Binding-site contacts:
Ligand atom O6 contacts residue ASN264 of chain 1.A at 3.7 Å.
Ligand atom C2 contacts residue SER96 of chain 1.D at 3.8 Å.
Ligand atom O7 contacts residue ASN263 of chain 1.A at 3.4 Å (h-bond).
Ligand atom C1 contacts residue ASN263 of chain 1.A at 1.4 Å.
Ligand atom C1 contacts residue SER96 of chain 1.D at 4.1 Å.
Ligand atom C6 contacts residue THR25 of chain 1.D at 3.5 Å.
Ligand atom N2 contacts residue ASN263 of chain 1.A at 2.9 Å (h-bond).
Ligand atom C5 contacts residue TYR27 of chain 1.D at 4.0 Å (hydrophobic).
Ligand atom O6 contacts residue THR265 of chain 1.A at 3.8 Å.
Ligand atom O3 contacts residue SER96 of chain 1.D at 3.5 Å (h-bond).
Ligand atom O4 contacts residue TYR27 of chain 1.D at 4.1 Å.
Ligand atom O7 contacts residue ILE284 of chain 1.A at 3.6 Å.
Ligand atom O6 contacts residue THR25 of chain 1.D at 2.8 Å (h-bond).
Ligand atom O5 contacts residue SER96 of chain 1.D at 3.6 Å (h-bond).
Ligand atom C8 contacts residue PHE93 of chain 1.D at 3.8 Å (hydrophobic).
Ligand atom C8 contacts residue TYR110 of chain 1.C at 3.4 Å (hydrophobic).
Ligand atom O5 contacts residue ASN263 of chain 1.A at 2.3 Å (h-bond).
Ligand atom O5 contacts residue THR25 of chain 1.D at 4.0 Å.
Ligand atom C5 contacts residue TYR27 of chain 1.D at 3.4 Å (hydrophobic).
Ligand atom C3 contacts residue ASN263 of chain 1.A at 3.8 Å.
Ligand atom C6 contacts residue PRO2 of chain 1.D at 4.1 Å (hydrophobic).
Ligand atom O6 contacts residue GLY95 of chain 1.D at 3.3 Å.
Ligand atom C6 contacts residue TYR27 of chain 1.D at 3.5 Å (hydrophobic).
Ligand atom C3 contacts residue TYR27 of chain 1.D at 4.0 Å (hydrophobic).
Ligand atom O3 contacts residue PHE93 of chain 1.D at 4.2 Å.
Ligand atom C6 contacts residue GLY95 of chain 1.D at 3.5 Å.
Ligand atom C5 contacts residue ASN263 of chain 1.A at 3.6 Å.
Ligand atom C3 contacts residue SER96 of chain 1.D at 3.7 Å.
Ligand atom C8 contacts residue PHE32 of chain 1.D at 3.6 Å (hydrophobic).
Ligand atom C5 contacts residue SER96 of chain 1.D at 4.1 Å.
Ligand atom C2 contacts residue ASN263 of chain 1.A at 2.5 Å.
Ligand atom O4 contacts residue PRO2 of chain 1.D at 3.5 Å.
Ligand atom O6 contacts residue SER96 of chain 1.D at 2.5 Å (h-bond).
Ligand atom O6 contacts residue TYR27 of chain 1.D at 4.0 Å.
Ligand atom O3 contacts residue TYR27 of chain 1.D at 4.0 Å.
Ligand atom O5 contacts residue ILE284 of chain 1.A at 3.9 Å.
Ligand atom C6 contacts residue SER96 of chain 1.D at 3.5 Å.
Ligand atom C7 contacts residue ASN263 of chain 1.A at 3.3 Å.
Ligand atom C4 contacts residue SER96 of chain 1.D at 3.3 Å.
Ligand atom C7 contacts residue PHE93 of chain 1.D at 4.0 Å (hydrophobic).

Sequence of chain 1.C:
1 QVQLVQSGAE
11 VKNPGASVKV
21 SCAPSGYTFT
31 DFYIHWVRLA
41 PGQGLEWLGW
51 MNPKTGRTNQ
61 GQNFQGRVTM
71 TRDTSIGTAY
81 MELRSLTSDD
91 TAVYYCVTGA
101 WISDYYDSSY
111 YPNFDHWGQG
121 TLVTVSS

Sequence of chain 1.D:
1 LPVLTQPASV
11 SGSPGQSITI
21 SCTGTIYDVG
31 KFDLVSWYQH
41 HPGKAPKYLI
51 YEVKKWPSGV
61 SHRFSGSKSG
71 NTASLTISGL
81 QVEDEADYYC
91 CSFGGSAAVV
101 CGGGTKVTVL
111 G

A small-molecule ligand and the protein it binds are described below.
Small molecule (SMILES): CC(=O)N[C@H]1[C@H](O[C@H]2[C@H](O)[C@@H](NC(C)=O)CO[C@@H]2CO)O[C@H](CO)[C@@H](O[C@@H]2O[C@H](CO[C@H]3O[C@H](CO)[C@@H](O)[C@H](O)[C@@H]3O)[C@@H](O)[C@H](O[C@H]3O[C@H](CO)[C@@H](O)[C@H](O)[C@@H]3O)[C@@H]2O)[C@@H]1O

Sequence of chain 1.A:
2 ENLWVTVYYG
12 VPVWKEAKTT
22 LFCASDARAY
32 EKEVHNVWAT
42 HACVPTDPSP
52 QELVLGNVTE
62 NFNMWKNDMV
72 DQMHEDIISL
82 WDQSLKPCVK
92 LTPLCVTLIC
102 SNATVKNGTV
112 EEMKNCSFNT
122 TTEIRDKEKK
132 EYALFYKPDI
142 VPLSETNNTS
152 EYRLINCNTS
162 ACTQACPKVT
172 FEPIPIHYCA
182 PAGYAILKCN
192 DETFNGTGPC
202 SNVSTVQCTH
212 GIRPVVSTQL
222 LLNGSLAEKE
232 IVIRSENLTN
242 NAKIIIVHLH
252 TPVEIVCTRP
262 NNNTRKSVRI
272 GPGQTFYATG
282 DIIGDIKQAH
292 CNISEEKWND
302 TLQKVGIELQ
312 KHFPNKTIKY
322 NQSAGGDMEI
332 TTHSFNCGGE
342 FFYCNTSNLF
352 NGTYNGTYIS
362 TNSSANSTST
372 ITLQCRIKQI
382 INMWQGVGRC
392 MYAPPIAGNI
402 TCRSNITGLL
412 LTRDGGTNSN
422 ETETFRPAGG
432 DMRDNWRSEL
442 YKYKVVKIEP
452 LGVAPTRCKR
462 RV